Sequence of chain 33.A:
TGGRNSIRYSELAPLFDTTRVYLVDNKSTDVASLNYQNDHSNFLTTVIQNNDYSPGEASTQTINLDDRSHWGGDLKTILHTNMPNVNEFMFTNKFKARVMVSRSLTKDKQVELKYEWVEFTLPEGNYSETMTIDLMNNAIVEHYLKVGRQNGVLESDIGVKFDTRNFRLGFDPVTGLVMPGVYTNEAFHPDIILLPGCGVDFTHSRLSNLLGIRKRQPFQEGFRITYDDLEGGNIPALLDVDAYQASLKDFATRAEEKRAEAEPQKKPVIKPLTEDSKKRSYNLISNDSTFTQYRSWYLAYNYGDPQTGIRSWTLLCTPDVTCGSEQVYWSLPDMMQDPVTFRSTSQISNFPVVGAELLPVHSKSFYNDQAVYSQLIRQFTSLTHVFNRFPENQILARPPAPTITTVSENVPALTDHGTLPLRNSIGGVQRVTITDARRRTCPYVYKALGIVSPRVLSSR

The small molecule below binds the protein below.
Small molecule (SMILES): CCCCCCCCCCCC[N+](C)(C)CCCS(=O)(=O)O

Binding-site contacts:
Ligand atom O1S contacts residue ASP228 of chain 33.A at 3.6 Å.
Ligand atom C13 contacts residue ARG224 of chain 33.A at 4.2 Å.
Ligand atom O1S contacts residue THR226 of chain 33.A at 4.3 Å.
Ligand atom N1 contacts residue ARG224 of chain 33.A at 4.2 Å.
Ligand atom C1 contacts residue ARG98 of chain 33.A at 3.2 Å.
Ligand atom O1S contacts residue ARG98 of chain 33.A at 3.6 Å.
Ligand atom N1 contacts residue ARG98 of chain 33.A at 4.3 Å.
Ligand atom C3 contacts residue TRP117 of chain 33.A at 3.5 Å (hydrophobic).
Ligand atom C2 contacts residue ARG224 of chain 33.A at 3.8 Å.
Ligand atom S1 contacts residue ARG98 of chain 33.A at 4.4 Å.
Ligand atom N1 contacts residue TRP117 of chain 33.A at 4.1 Å.
Ligand atom C2 contacts residue ARG98 of chain 33.A at 3.4 Å.
Ligand atom C15 contacts residue TRP117 of chain 33.A at 4.2 Å (hydrophobic).
Ligand atom C14 contacts residue ARG224 of chain 33.A at 4.5 Å.
Ligand atom C3 contacts residue ARG98 of chain 33.A at 3.2 Å.
Ligand atom C1 contacts residue ARG224 of chain 33.A at 3.8 Å.
Ligand atom C3 contacts residue ARG224 of chain 33.A at 3.5 Å.
Ligand atom C15 contacts residue ARG224 of chain 33.A at 3.3 Å.
Ligand atom O3S contacts residue THR226 of chain 33.A at 4.0 Å.
Ligand atom C16 contacts residue ARG224 of chain 33.A at 4.0 Å.
Ligand atom C16 contacts residue TRP117 of chain 33.A at 3.7 Å (hydrophobic).